Binding-site contacts:
Ligand atom O5 contacts residue GLN19 of chain 1.A at 4.2 Å.
Ligand atom O7 contacts residue ASN27 of chain 1.A at 2.6 Å (h-bond).
Ligand atom C2 contacts residue ASN27 of chain 1.A at 3.5 Å.
Ligand atom C7 contacts residue ASN27 of chain 1.A at 3.2 Å.
Ligand atom C8 contacts residue ASN27 of chain 1.A at 4.2 Å.
Ligand atom N2 contacts residue ASN27 of chain 1.A at 3.6 Å (h-bond).
Ligand atom O5 contacts residue ASN27 of chain 1.A at 3.7 Å.
Ligand atom C1 contacts residue ASN27 of chain 1.A at 3.0 Å.

Sequence of chain 1.A:
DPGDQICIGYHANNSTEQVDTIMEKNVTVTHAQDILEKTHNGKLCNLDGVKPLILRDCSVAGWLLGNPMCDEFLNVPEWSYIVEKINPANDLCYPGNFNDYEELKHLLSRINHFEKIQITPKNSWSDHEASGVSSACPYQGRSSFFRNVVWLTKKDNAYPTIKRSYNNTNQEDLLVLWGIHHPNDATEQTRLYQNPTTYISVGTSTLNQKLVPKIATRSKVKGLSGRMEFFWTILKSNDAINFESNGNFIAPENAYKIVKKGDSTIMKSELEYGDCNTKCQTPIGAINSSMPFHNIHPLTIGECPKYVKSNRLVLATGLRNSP

A protein and the small-molecule ligand that binds it are described below.
Small molecule (SMILES): CC(=O)N[C@@H]1[C@@H](O)[C@H](O)[C@@H](CO)O[C@H]1O